The small molecule below binds the protein below.
Small molecule (SMILES): C[C@@H](NC(=O)[C@@H](N)Cc1ccc(O)cc1)C(=O)NCC(=O)N(C)[C@H](C=O)Cc1ccccc1

Sequence of chain 1.E:
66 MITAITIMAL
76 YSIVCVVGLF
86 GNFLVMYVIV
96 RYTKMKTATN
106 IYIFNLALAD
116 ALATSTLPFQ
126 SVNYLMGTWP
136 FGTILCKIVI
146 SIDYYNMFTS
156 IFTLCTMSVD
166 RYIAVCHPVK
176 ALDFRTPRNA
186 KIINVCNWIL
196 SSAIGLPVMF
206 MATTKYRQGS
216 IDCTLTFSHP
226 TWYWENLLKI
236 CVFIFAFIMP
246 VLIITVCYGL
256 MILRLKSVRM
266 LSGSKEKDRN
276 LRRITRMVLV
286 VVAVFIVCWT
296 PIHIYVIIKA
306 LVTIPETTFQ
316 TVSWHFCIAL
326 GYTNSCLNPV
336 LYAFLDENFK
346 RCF

Binding-site contacts:
Ligand atom CB contacts residue CYS218 of chain 1.E at 3.3 Å (hydrophobic).
Ligand atom O contacts residue ILE323 of chain 1.E at 4.0 Å.
Ligand atom N contacts residue ILE323 of chain 1.E at 3.8 Å.
Ligand atom CD2 contacts residue ILE297 of chain 1.E at 4.0 Å (hydrophobic).
Ligand atom N contacts residue TYR327 of chain 1.E at 3.5 Å (h-bond).
Ligand atom C contacts residue ILE323 of chain 1.E at 3.8 Å (hydrophobic).
Ligand atom CG contacts residue MET152 of chain 1.E at 4.1 Å (hydrophobic).
Ligand atom CB contacts residue VAL301 of chain 1.E at 3.8 Å (hydrophobic).
Ligand atom CZ contacts residue GLN125 of chain 1.E at 3.7 Å.
Ligand atom CE2 contacts residue HIS298 of chain 1.E at 3.5 Å.
Ligand atom CA contacts residue ETA1 of chain 1.F at 2.5 Å.
Ligand atom CB contacts residue MET152 of chain 1.E at 3.7 Å (hydrophobic).
Ligand atom O contacts residue TRP319 of chain 1.E at 3.2 Å.
Ligand atom CE1 contacts residue GLN125 of chain 1.E at 4.1 Å.
Ligand atom CA contacts residue GLN125 of chain 1.E at 3.4 Å.
Ligand atom CZ contacts residue VAL301 of chain 1.E at 4.0 Å (hydrophobic).
Ligand atom CD2 contacts residue HIS298 of chain 1.E at 4.0 Å.
Ligand atom CB contacts residue ILE297 of chain 1.E at 3.9 Å (hydrophobic).
Ligand atom OH contacts residue VAL301 of chain 1.E at 3.4 Å.
Ligand atom CE1 contacts residue ASN128 of chain 1.E at 3.7 Å.
Ligand atom N contacts residue ETA1 of chain 1.F at 3.3 Å (h-bond).
Ligand atom CD1 contacts residue ASN128 of chain 1.E at 3.4 Å.
Ligand atom C contacts residue ETA1 of chain 1.F at 3.4 Å.
Ligand atom C contacts residue ETA1 of chain 1.F at 1.3 Å.
Ligand atom N contacts residue ASP148 of chain 1.E at 2.8 Å (salt-bridge).
Ligand atom N contacts residue GLN125 of chain 1.E at 3.7 Å.
Ligand atom O contacts residue ETA1 of chain 1.F at 2.2 Å (h-bond).
Ligand atom CA contacts residue ASP148 of chain 1.E at 3.5 Å.
Ligand atom C1 contacts residue ASN128 of chain 1.E at 4.0 Å.
Ligand atom C contacts residue CYS218 of chain 1.E at 3.9 Å (hydrophobic).
Ligand atom CZ contacts residue VAL144 of chain 1.E at 3.7 Å (hydrophobic).
Ligand atom CE2 contacts residue VAL301 of chain 1.E at 3.8 Å (hydrophobic).
Ligand atom CZ contacts residue HIS298 of chain 1.E at 3.7 Å.
Ligand atom CE2 contacts residue VAL144 of chain 1.E at 3.8 Å (hydrophobic).
Ligand atom CA contacts residue CYS218 of chain 1.E at 3.8 Å (hydrophobic).
Ligand atom CB contacts residue ETA1 of chain 1.F at 2.8 Å.
Ligand atom O contacts residue ETA1 of chain 1.F at 2.9 Å (h-bond).
Ligand atom O contacts residue ILE323 of chain 1.E at 4.0 Å.
Ligand atom CE1 contacts residue VAL237 of chain 1.E at 3.7 Å (hydrophobic).
Ligand atom OH contacts residue HIS298 of chain 1.E at 3.6 Å.